Sequence of chain 1.C:
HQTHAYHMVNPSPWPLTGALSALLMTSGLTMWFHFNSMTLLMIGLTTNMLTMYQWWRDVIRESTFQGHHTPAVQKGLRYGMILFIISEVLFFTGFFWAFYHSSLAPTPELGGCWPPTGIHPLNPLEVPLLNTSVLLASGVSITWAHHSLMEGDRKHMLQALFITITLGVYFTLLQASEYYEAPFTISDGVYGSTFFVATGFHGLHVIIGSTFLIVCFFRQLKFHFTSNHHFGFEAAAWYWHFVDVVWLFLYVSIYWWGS

Binding-site contacts:
Ligand atom C11 contacts residue TYR304 of chain 1.A at 4.4 Å (hydrophobic).
Ligand atom O26 contacts residue HIS233 of chain 1.A at 3.8 Å.
Ligand atom C11 contacts residue PHE305 of chain 1.A at 3.9 Å (hydrophobic).
Ligand atom C24 contacts residue HIS233 of chain 1.A at 3.6 Å.
Ligand atom O25 contacts residue PGV1 of chain 1.GB at 3.9 Å.
Ligand atom C24 contacts residue TRP99 of chain 1.C at 3.7 Å (hydrophobic).
Ligand atom C24 contacts residue PGV1 of chain 1.GB at 3.3 Å.
Ligand atom C16 contacts residue PGV1 of chain 1.GB at 4.3 Å.
Ligand atom C23 contacts residue TRP99 of chain 1.C at 3.6 Å (hydrophobic).
Ligand atom C11 contacts residue THR301 of chain 1.A at 3.9 Å.
Ligand atom C15 contacts residue PGV1 of chain 1.GB at 4.0 Å.
Ligand atom C1 contacts residue TYR304 of chain 1.A at 3.5 Å (hydrophobic).
Ligand atom O25 contacts residue HIS233 of chain 1.A at 3.5 Å (h-bond).
Ligand atom C7 contacts residue PGV1 of chain 1.GB at 4.4 Å.
Ligand atom C20 contacts residue TRP288 of chain 1.A at 4.3 Å (hydrophobic).
Ligand atom C9 contacts residue THR301 of chain 1.A at 4.4 Å.
Ligand atom C21 contacts residue HIS233 of chain 1.A at 3.5 Å.
Ligand atom C2 contacts residue ASP300 of chain 1.A at 3.7 Å.
Ligand atom C21 contacts residue TRP288 of chain 1.A at 3.8 Å (hydrophobic).
Ligand atom C19 contacts residue EDO1 of chain 1.TA at 4.1 Å.
Ligand atom O26 contacts residue HIS103 of chain 1.C at 2.6 Å (h-bond).
Ligand atom C22 contacts residue PGV1 of chain 1.GB at 4.4 Å.
Ligand atom C18 contacts residue EDO1 of chain 1.TA at 4.1 Å.
Ligand atom C24 contacts residue HIS103 of chain 1.C at 3.3 Å.
Ligand atom O26 contacts residue TRP99 of chain 1.C at 2.9 Å (h-bond).
Ligand atom C22 contacts residue HIS233 of chain 1.A at 4.5 Å.
Ligand atom C12 contacts residue PHE305 of chain 1.A at 3.9 Å (hydrophobic).
Ligand atom C8 contacts residue PGV1 of chain 1.GB at 4.4 Å.
Ligand atom C19 contacts residue TYR304 of chain 1.A at 4.2 Å (hydrophobic).
Ligand atom O12 contacts residue THR301 of chain 1.A at 2.8 Å (h-bond).
Ligand atom C18 contacts residue TRP288 of chain 1.A at 4.1 Å (hydrophobic).
Ligand atom C23 contacts residue HIS233 of chain 1.A at 3.7 Å.
Ligand atom C18 contacts residue PHE305 of chain 1.A at 4.5 Å (hydrophobic).
Ligand atom O25 contacts residue HIS103 of chain 1.C at 3.2 Å (h-bond).
Ligand atom O3 contacts residue ASP300 of chain 1.A at 3.5 Å.
Ligand atom C2 contacts residue TYR304 of chain 1.A at 4.0 Å (hydrophobic).
Ligand atom C23 contacts residue PGV1 of chain 1.GB at 4.2 Å.
Ligand atom O26 contacts residue PGV1 of chain 1.GB at 2.9 Å (h-bond).
Ligand atom C2 contacts residue THR301 of chain 1.A at 3.9 Å.
Ligand atom C12 contacts residue THR301 of chain 1.A at 3.8 Å.

This protein binds this small molecule.
Small molecule (SMILES): C[C@H](CCC(=O)O)[C@H]1CC[C@H]2[C@@H]3[C@H](O)C[C@@H]4C[C@H](O)CC[C@]4(C)[C@H]3C[C@H](O)[C@]12C

Sequence of chain 1.A:
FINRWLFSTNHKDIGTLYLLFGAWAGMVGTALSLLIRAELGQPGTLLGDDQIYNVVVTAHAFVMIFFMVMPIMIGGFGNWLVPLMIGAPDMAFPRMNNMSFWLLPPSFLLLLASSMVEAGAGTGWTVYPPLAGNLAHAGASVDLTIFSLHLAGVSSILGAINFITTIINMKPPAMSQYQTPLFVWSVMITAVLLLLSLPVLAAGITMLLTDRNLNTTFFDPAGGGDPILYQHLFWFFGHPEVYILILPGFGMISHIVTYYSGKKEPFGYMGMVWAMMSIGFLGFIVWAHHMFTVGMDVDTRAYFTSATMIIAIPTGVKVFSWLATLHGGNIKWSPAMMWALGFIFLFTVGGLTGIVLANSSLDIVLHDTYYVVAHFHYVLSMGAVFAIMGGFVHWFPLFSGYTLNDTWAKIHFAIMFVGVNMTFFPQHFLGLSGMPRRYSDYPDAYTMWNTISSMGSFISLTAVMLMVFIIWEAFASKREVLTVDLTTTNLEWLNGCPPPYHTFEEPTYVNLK